Binding-site contacts:
Ligand atom N2 contacts residue LEU110 of chain 1.A at 4.1 Å.
Ligand atom O22 contacts residue DNF1 of chain 2.E at 2.3 Å.
Ligand atom C2 contacts residue DNF1 of chain 2.E at 0.2 Å.
Ligand atom O21 contacts residue LEU110 of chain 2.A at 3.7 Å.
Ligand atom O1 contacts residue LEU110 of chain 1.A at 3.6 Å.
Ligand atom N2 contacts residue THR119 of chain 1.A at 3.9 Å.
Ligand atom O21 contacts residue DNF1 of chain 2.E at 2.2 Å.
Ligand atom O21 contacts residue SER117 of chain 1.A at 3.2 Å.
Ligand atom O41 contacts residue LEU17 of chain 2.A at 3.8 Å.
Ligand atom O22 contacts residue SER117 of chain 1.A at 3.5 Å (h-bond).
Ligand atom N2 contacts residue THR118 of chain 1.A at 4.0 Å.
Ligand atom O21 contacts residue THR119 of chain 1.A at 3.8 Å.
Ligand atom O41 contacts residue DNF1 of chain 2.E at 0.4 Å (h-bond).
Ligand atom C6 contacts residue DNF1 of chain 2.E at 0.2 Å.
Ligand atom O42 contacts residue ALA108 of chain 2.A at 3.5 Å.
Ligand atom O41 contacts residue ALA108 of chain 1.A at 4.0 Å.
Ligand atom O22 contacts residue LEU110 of chain 1.A at 3.6 Å.
Ligand atom O42 contacts residue LEU17 of chain 1.A at 3.9 Å.
Ligand atom C5 contacts residue THR119 of chain 2.A at 4.0 Å.
Ligand atom C5 contacts residue DNF1 of chain 2.E at 0.2 Å.
Ligand atom N4 contacts residue LEU17 of chain 1.A at 3.9 Å.
Ligand atom C1 contacts residue DNF1 of chain 2.E at 0.1 Å.
Ligand atom O1 contacts residue SER117 of chain 1.A at 3.8 Å.
Ligand atom O22 contacts residue ALA108 of chain 1.A at 3.1 Å (h-bond).
Ligand atom O1 contacts residue SER117 of chain 2.A at 3.9 Å.
Ligand atom O21 contacts residue THR118 of chain 1.A at 3.3 Å (h-bond).
Ligand atom O22 contacts residue ALA109 of chain 1.A at 3.5 Å (h-bond).
Ligand atom N4 contacts residue DNF1 of chain 2.E at 0.4 Å (h-bond).
Ligand atom C1 contacts residue LEU110 of chain 2.A at 3.9 Å (hydrophobic).
Ligand atom O42 contacts residue DNF1 of chain 2.E at 0.4 Å (h-bond).
Ligand atom O22 contacts residue THR119 of chain 1.A at 3.6 Å (h-bond).
Ligand atom N4 contacts residue LEU17 of chain 2.A at 3.9 Å.
Ligand atom O22 contacts residue THR118 of chain 1.A at 3.6 Å.
Ligand atom C3 contacts residue DNF1 of chain 2.E at 0.2 Å.
Ligand atom C4 contacts residue DNF1 of chain 2.E at 0.3 Å.
Ligand atom O1 contacts residue LEU110 of chain 2.A at 3.6 Å.
Ligand atom O1 contacts residue DNF1 of chain 2.E at 0.2 Å (h-bond).
Ligand atom C1 contacts residue LEU110 of chain 1.A at 3.9 Å (hydrophobic).
Ligand atom N2 contacts residue DNF1 of chain 2.E at 1.4 Å.
Ligand atom N2 contacts residue SER117 of chain 1.A at 3.8 Å.

Sequence of chain 1.A:
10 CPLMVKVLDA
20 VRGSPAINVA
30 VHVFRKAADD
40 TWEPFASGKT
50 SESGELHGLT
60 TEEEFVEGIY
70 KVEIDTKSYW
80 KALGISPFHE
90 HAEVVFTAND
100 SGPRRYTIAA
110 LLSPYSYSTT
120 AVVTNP

A protein and the small-molecule ligand that binds it are described below.
Small molecule (SMILES): O=[N+]([O-])c1ccc(O)c([N+](=O)[O-])c1

Sequence of chain 2.A:
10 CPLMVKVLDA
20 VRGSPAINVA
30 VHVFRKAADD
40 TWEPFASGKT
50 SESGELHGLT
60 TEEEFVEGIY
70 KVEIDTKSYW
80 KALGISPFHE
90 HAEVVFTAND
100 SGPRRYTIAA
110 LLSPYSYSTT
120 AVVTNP